Sequence of chain 1.B:
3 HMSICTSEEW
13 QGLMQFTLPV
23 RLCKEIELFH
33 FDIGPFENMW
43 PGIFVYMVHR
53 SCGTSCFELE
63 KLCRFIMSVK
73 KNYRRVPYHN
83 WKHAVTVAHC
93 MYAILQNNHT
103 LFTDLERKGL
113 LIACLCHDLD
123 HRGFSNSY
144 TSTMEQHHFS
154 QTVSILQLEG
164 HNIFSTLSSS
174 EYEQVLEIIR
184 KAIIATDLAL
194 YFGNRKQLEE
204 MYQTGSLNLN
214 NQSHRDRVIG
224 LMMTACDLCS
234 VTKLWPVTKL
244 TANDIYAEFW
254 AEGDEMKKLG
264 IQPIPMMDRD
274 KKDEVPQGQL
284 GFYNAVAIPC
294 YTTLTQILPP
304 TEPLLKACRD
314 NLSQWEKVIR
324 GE

The protein below binds the small molecule below.
Small molecule (SMILES): COc1cc(F)cc2c1nc(C)c1c(C)nc(-c3ccncc3C)n12

Binding-site contacts:
Ligand atom C14 contacts residue PHE285 of chain 1.B at 3.6 Å (hydrophobic).
Ligand atom C7 contacts residue LEU231 of chain 1.B at 3.8 Å (hydrophobic).
Ligand atom C17 contacts residue VAL234 of chain 1.B at 3.6 Å (hydrophobic).
Ligand atom C1 contacts residue PHE252 of chain 1.B at 3.6 Å (hydrophobic).
Ligand atom C17 contacts residue GLN282 of chain 1.B at 3.1 Å.
Ligand atom C8 contacts residue ILE248 of chain 1.B at 3.8 Å (hydrophobic).
Ligand atom C11 contacts residue PHE285 of chain 1.B at 3.8 Å (hydrophobic).
Ligand atom C9 contacts residue PHE285 of chain 1.B at 3.6 Å (hydrophobic).
Ligand atom O1 contacts residue GLN282 of chain 1.B at 3.2 Å (h-bond).
Ligand atom C16 contacts residue GLN282 of chain 1.B at 3.9 Å.
Ligand atom C19 contacts residue TYR80 of chain 1.B at 3.8 Å (hydrophobic).
Ligand atom O1 contacts residue TYR249 of chain 1.B at 3.4 Å (h-bond).
Ligand atom C16 contacts residue PHE285 of chain 1.B at 3.4 Å (hydrophobic).
Ligand atom C12 contacts residue PHE285 of chain 1.B at 4.0 Å (hydrophobic).
Ligand atom C19 contacts residue ILE248 of chain 1.B at 3.8 Å (hydrophobic).
Ligand atom C15 contacts residue PHE285 of chain 1.B at 3.6 Å (hydrophobic).
Ligand atom C10 contacts residue PHE285 of chain 1.B at 3.6 Å (hydrophobic).
Ligand atom C11 contacts residue PHE252 of chain 1.B at 3.8 Å (hydrophobic).
Ligand atom C13 contacts residue PHE285 of chain 1.B at 3.9 Å (hydrophobic).
Ligand atom C3 contacts residue HIS81 of chain 1.B at 3.6 Å.
Ligand atom C18 contacts residue TYR249 of chain 1.B at 3.2 Å (hydrophobic).
Ligand atom N3 contacts residue PHE285 of chain 1.B at 3.6 Å.
Ligand atom N4 contacts residue GLN282 of chain 1.B at 3.1 Å (h-bond).
Ligand atom C8 contacts residue LEU231 of chain 1.B at 3.9 Å (hydrophobic).
Ligand atom C19 contacts residue LEU231 of chain 1.B at 3.8 Å (hydrophobic).
Ligand atom C13 contacts residue PHE252 of chain 1.B at 3.9 Å (hydrophobic).
Ligand atom N2 contacts residue LEU231 of chain 1.B at 3.5 Å.
Ligand atom C16 contacts residue ILE248 of chain 1.B at 4.0 Å (hydrophobic).
Ligand atom C9 contacts residue ILE248 of chain 1.B at 3.9 Å (hydrophobic).
Ligand atom C18 contacts residue GLY281 of chain 1.B at 3.7 Å.
Ligand atom C5 contacts residue LEU231 of chain 1.B at 3.6 Å (hydrophobic).
Ligand atom N2 contacts residue TYR80 of chain 1.B at 3.8 Å.
Ligand atom C12 contacts residue PHE252 of chain 1.B at 3.6 Å (hydrophobic).
Ligand atom C13 contacts residue MET269 of chain 1.B at 3.7 Å (hydrophobic).
Ligand atom C17 contacts residue ILE248 of chain 1.B at 3.8 Å (hydrophobic).
Ligand atom C17 contacts residue PHE285 of chain 1.B at 3.9 Å (hydrophobic).
Ligand atom O1 contacts residue PHE285 of chain 1.B at 3.7 Å.
Ligand atom N4 contacts residue PHE285 of chain 1.B at 3.5 Å.
Ligand atom C19 contacts residue VAL234 of chain 1.B at 3.9 Å (hydrophobic).
Ligand atom C1 contacts residue ILE248 of chain 1.B at 3.9 Å (hydrophobic).